Binding-site contacts:
Ligand atom O2 contacts residue HIS322 of chain 1.B at 4.1 Å.
Ligand atom O4 contacts residue GLU269 of chain 1.B at 3.6 Å (salt-bridge).
Ligand atom C5 contacts residue ARG144 of chain 1.B at 3.9 Å.
Ligand atom S1 contacts residue ARG144 of chain 1.B at 3.5 Å (salt-bridge).
Ligand atom C2 contacts residue LEU330 of chain 1.B at 4.3 Å (hydrophobic).
Ligand atom O6 contacts residue GLY147 of chain 1.B at 3.6 Å (h-bond).
Ligand atom O2 contacts residue GLU126 of chain 1.B at 2.9 Å (salt-bridge).
Ligand atom S1 contacts residue LEU330 of chain 1.B at 4.2 Å.
Ligand atom C1 contacts residue ARG144 of chain 1.B at 3.9 Å.
Ligand atom O3 contacts residue PRO123 of chain 1.B at 4.1 Å.
Ligand atom O6 contacts residue PHE20 of chain 1.B at 3.4 Å.
Ligand atom O3 contacts residue HIS322 of chain 1.B at 3.2 Å (h-bond).
Ligand atom O4 contacts residue VAL326 of chain 1.B at 4.2 Å.
Ligand atom C2 contacts residue ARG144 of chain 1.B at 3.7 Å.
Ligand atom C6 contacts residue CYS148 of chain 1.B at 3.9 Å (hydrophobic).
Ligand atom C4 contacts residue GLU269 of chain 1.B at 3.8 Å.
Ligand atom C1 contacts residue ARG144 of chain 1.B at 3.6 Å.
Ligand atom C3 contacts residue GLU126 of chain 1.B at 3.5 Å.
Ligand atom O4 contacts residue ASN272 of chain 1.B at 3.2 Å (h-bond).
Ligand atom C4 contacts residue TRP151 of chain 1.B at 4.2 Å (hydrophobic).
Ligand atom C6 contacts residue GLU269 of chain 1.B at 4.0 Å.
Ligand atom O5 contacts residue ARG144 of chain 1.B at 3.2 Å (salt-bridge).
Ligand atom O2 contacts residue LEU330 of chain 1.B at 3.4 Å.
Ligand atom O4 contacts residue LYS358 of chain 1.B at 4.2 Å.
Ligand atom O6 contacts residue CYS148 of chain 1.B at 4.0 Å.
Ligand atom O6 contacts residue TRP151 of chain 1.B at 4.2 Å.
Ligand atom C2 contacts residue GLU126 of chain 1.B at 3.8 Å.
Ligand atom C6 contacts residue PHE27 of chain 1.B at 3.7 Å (hydrophobic).
Ligand atom O3 contacts residue GLU126 of chain 1.B at 3.2 Å (salt-bridge).
Ligand atom O6 contacts residue ARG144 of chain 1.B at 2.6 Å (salt-bridge).
Ligand atom C3 contacts residue TRP151 of chain 1.B at 4.2 Å (hydrophobic).
Ligand atom O6 contacts residue PHE27 of chain 1.B at 3.6 Å.
Ligand atom C3 contacts residue HIS322 of chain 1.B at 4.3 Å.
Ligand atom C6 contacts residue TRP151 of chain 1.B at 3.7 Å (hydrophobic).
Ligand atom O2 contacts residue ARG144 of chain 1.B at 2.7 Å (salt-bridge).
Ligand atom C6 contacts residue ARG144 of chain 1.B at 3.4 Å.
Ligand atom O3 contacts residue TYR350 of chain 1.B at 3.3 Å (h-bond).
Ligand atom O6 contacts residue ASN119 of chain 1.B at 4.3 Å.
Ligand atom C6 contacts residue GLY147 of chain 1.B at 4.0 Å.
Ligand atom C5 contacts residue TRP151 of chain 1.B at 3.8 Å (hydrophobic).

The protein below binds the small molecule below.
Small molecule (SMILES): OC[C@H]1O[C@@H](S[C@@H]2O[C@H](CO)[C@H](O)[C@H](O)[C@H]2O)[C@H](O)[C@@H](O)[C@H]1O

Sequence of chain 1.B:
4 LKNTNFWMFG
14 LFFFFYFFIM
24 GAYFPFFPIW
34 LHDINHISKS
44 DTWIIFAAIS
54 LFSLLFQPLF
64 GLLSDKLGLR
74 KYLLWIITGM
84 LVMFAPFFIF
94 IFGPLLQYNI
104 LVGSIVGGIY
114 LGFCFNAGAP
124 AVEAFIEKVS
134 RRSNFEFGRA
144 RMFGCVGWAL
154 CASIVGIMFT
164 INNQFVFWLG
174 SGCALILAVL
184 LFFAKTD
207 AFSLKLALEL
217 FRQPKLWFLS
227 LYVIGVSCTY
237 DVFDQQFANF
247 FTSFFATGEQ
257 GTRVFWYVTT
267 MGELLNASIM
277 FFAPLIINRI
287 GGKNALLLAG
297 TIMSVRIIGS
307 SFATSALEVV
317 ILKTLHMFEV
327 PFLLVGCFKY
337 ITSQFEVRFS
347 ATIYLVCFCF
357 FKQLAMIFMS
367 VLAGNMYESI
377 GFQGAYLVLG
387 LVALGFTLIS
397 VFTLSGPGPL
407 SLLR